Sequence of chain 2.A:
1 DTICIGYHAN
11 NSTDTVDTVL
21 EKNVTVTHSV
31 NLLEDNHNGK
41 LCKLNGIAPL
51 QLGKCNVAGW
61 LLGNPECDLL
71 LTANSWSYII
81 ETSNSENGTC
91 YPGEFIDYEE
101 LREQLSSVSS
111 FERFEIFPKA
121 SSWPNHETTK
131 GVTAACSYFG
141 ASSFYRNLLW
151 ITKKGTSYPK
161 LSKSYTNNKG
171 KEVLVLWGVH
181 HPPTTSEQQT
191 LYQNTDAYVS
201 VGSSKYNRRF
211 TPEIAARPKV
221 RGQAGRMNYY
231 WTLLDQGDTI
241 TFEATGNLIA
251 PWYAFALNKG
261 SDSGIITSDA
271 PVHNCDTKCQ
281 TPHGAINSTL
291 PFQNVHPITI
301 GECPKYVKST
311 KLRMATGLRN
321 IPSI

Binding-site contacts:
Ligand atom O4 contacts residue VAL132 of chain 2.A at 3.5 Å (h-bond).
Ligand atom C7 contacts residue TRP150 of chain 2.A at 3.8 Å (hydrophobic).
Ligand atom C6 contacts residue GLN223 of chain 2.A at 3.8 Å.
Ligand atom C8 contacts residue TYR91 of chain 2.A at 3.8 Å (hydrophobic).
Ligand atom N5 contacts residue TRP150 of chain 2.A at 3.8 Å.
Ligand atom C3 contacts residue GLN223 of chain 2.A at 3.8 Å.
Ligand atom C8 contacts residue GLN223 of chain 2.A at 3.7 Å.
Ligand atom O1A contacts residue THR133 of chain 2.A at 3.2 Å (h-bond).
Ligand atom O9 contacts residue HIS180 of chain 2.A at 2.8 Å (h-bond).
Ligand atom O8 contacts residue TYR91 of chain 2.A at 2.8 Å (h-bond).
Ligand atom O1B contacts residue GLN223 of chain 2.A at 2.7 Å (h-bond).
Ligand atom O9 contacts residue GLY225 of chain 2.A at 3.8 Å.
Ligand atom O10 contacts residue VAL132 of chain 2.A at 3.9 Å.
Ligand atom O1A contacts residue GLN223 of chain 2.A at 3.8 Å.
Ligand atom C10 contacts residue LYS130 of chain 2.A at 3.9 Å.
Ligand atom C9 contacts residue LEU191 of chain 2.A at 3.9 Å (hydrophobic).
Ligand atom C9 contacts residue HIS180 of chain 2.A at 3.3 Å.
Ligand atom O9 contacts residue GLU187 of chain 2.A at 2.9 Å (salt-bridge).
Ligand atom C9 contacts residue TYR91 of chain 2.A at 3.7 Å (hydrophobic).
Ligand atom C4 contacts residue GLN223 of chain 2.A at 3.5 Å.
Ligand atom O8 contacts residue GLN223 of chain 2.A at 3.1 Å (h-bond).
Ligand atom C11 contacts residue LEU191 of chain 2.A at 3.0 Å (hydrophobic).
Ligand atom C9 contacts residue GLU187 of chain 2.A at 3.2 Å.
Ligand atom O6 contacts residue GLN223 of chain 2.A at 3.0 Å (h-bond).
Ligand atom C4 contacts residue VAL132 of chain 2.A at 3.3 Å (hydrophobic).
Ligand atom O10 contacts residue LYS130 of chain 2.A at 2.8 Å (salt-bridge).
Ligand atom O1A contacts residue ALA134 of chain 2.A at 2.7 Å (h-bond).
Ligand atom C10 contacts residue VAL132 of chain 2.A at 3.9 Å (hydrophobic).
Ligand atom C1 contacts residue THR133 of chain 2.A at 3.4 Å.
Ligand atom C1 contacts residue GLN223 of chain 2.A at 3.0 Å.
Ligand atom O8 contacts residue TRP150 of chain 2.A at 3.6 Å.
Ligand atom N5 contacts residue VAL132 of chain 2.A at 3.1 Å (h-bond).
Ligand atom O1B contacts residue THR133 of chain 2.A at 2.7 Å (h-bond).
Ligand atom C5 contacts residue VAL132 of chain 2.A at 3.8 Å (hydrophobic).
Ligand atom C2 contacts residue GLN223 of chain 2.A at 3.2 Å.
Ligand atom O6 contacts residue GLU187 of chain 2.A at 3.8 Å.
Ligand atom C1 contacts residue ALA134 of chain 2.A at 3.7 Å (hydrophobic).
Ligand atom O9 contacts residue TYR91 of chain 2.A at 2.9 Å (h-bond).
Ligand atom O4 contacts residue GLN223 of chain 2.A at 2.6 Å (h-bond).
Ligand atom O3 contacts residue GLN223 of chain 2.A at 3.0 Å (h-bond).

The protein below binds the small molecule below.
Small molecule (SMILES): CC(=O)N[C@H]1[C@H]([C@H](O)[C@H](O)CO)O[C@@](O[C@H]2[C@@H](O)[C@@H](CO)O[C@@H](O[C@H]3[C@H](O)[C@@H](O)[C@@H](O)O[C@@H]3CO)[C@@H]2O)(C(=O)O)C[C@@H]1O